Binding-site contacts:
Ligand atom N3 contacts residue PRO371 of chain 1.A at 3.5 Å.
Ligand atom N2 contacts residue CYS344 of chain 1.A at 2.9 Å (h-bond).
Ligand atom C1 contacts residue GLY370 of chain 1.A at 4.0 Å.
Ligand atom N2 contacts residue ASP368 of chain 1.A at 3.5 Å (salt-bridge).
Ligand atom C contacts residue LEU102 of chain 1.A at 4.0 Å (hydrophobic).
Ligand atom N contacts residue CYS344 of chain 1.A at 3.6 Å.
Ligand atom N contacts residue CYS379 of chain 1.A at 3.7 Å.
Ligand atom C5 contacts residue CYS344 of chain 1.A at 4.1 Å (hydrophobic).
Ligand atom C3 contacts residue CYS379 of chain 1.A at 4.2 Å (hydrophobic).
Ligand atom C1 contacts residue PRO371 of chain 1.A at 4.3 Å (hydrophobic).
Ligand atom C1 contacts residue CYS379 of chain 1.A at 4.4 Å (hydrophobic).
Ligand atom C4 contacts residue CYS379 of chain 1.A at 3.5 Å (hydrophobic).
Ligand atom C contacts residue GLY370 of chain 1.A at 3.9 Å.
Ligand atom N1 contacts residue GLY370 of chain 1.A at 4.5 Å.
Ligand atom C2 contacts residue PRO371 of chain 1.A at 3.7 Å (hydrophobic).
Ligand atom N2 contacts residue CYS379 of chain 1.A at 3.6 Å.
Ligand atom C4 contacts residue CYS344 of chain 1.A at 3.8 Å (hydrophobic).
Ligand atom C3 contacts residue PRO371 of chain 1.A at 3.9 Å (hydrophobic).
Ligand atom N1 contacts residue CYS379 of chain 1.A at 3.9 Å.
Ligand atom C2 contacts residue GLY370 of chain 1.A at 4.4 Å.
Ligand atom C4 contacts residue ASP368 of chain 1.A at 3.6 Å.
Ligand atom N1 contacts residue ASP368 of chain 1.A at 2.7 Å (salt-bridge).
Ligand atom C1 contacts residue ASP368 of chain 1.A at 3.6 Å.
Ligand atom C5 contacts residue PRO371 of chain 1.A at 4.0 Å (hydrophobic).
Ligand atom C contacts residue ASP368 of chain 1.A at 3.6 Å.

Sequence of chain 1.A:
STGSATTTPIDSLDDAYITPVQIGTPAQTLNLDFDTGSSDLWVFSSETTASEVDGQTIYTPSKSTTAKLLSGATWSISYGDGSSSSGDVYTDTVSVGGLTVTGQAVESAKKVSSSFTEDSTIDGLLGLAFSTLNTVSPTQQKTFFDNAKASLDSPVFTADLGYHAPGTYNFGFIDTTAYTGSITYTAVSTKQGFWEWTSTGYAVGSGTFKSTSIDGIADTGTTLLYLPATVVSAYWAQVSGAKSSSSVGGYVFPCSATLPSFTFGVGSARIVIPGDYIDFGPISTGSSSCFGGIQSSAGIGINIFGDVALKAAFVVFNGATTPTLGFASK

This protein binds this small molecule.
Small molecule (SMILES): Cc1cc(NCc2cccnc2)nc(N)n1